Sequence of chain 46.D:
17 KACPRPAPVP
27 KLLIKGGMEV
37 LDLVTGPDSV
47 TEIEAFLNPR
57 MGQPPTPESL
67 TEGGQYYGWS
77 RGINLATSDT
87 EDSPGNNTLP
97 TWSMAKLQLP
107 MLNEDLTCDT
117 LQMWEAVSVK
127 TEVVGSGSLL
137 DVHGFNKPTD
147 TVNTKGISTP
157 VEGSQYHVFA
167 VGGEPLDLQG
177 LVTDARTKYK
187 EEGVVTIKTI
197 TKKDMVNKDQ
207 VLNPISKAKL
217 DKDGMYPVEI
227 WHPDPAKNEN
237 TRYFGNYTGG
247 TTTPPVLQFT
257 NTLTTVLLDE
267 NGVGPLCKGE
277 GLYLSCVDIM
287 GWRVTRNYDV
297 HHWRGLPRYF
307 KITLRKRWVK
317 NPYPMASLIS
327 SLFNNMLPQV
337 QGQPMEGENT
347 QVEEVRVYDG

Sequence of chain 46.E:
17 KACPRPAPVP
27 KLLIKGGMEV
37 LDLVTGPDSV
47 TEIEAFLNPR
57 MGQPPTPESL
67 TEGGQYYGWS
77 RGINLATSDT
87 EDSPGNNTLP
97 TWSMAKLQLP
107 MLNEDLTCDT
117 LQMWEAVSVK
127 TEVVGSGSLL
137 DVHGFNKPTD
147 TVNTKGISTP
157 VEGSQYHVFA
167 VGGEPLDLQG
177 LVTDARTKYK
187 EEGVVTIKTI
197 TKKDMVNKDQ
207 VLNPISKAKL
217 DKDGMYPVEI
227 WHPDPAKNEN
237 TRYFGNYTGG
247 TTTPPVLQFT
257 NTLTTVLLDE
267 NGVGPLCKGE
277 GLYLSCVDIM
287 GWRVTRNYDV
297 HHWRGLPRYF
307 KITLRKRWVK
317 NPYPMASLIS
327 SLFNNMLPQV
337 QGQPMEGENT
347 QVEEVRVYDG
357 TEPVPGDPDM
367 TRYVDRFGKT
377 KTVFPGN

Binding-site contacts:
Ligand atom C4 contacts residue TYR72 of chain 46.D at 3.4 Å (hydrophobic).
Ligand atom O3 contacts residue ASN80 of chain 46.D at 3.8 Å.
Ligand atom C1 contacts residue TYR72 of chain 46.D at 3.8 Å (hydrophobic).
Ligand atom O6 contacts residue ASN93 of chain 46.D at 3.4 Å (h-bond).
Ligand atom O3 contacts residue GLY78 of chain 46.D at 3.8 Å.
Ligand atom C11 contacts residue TYR72 of chain 46.D at 4.0 Å (hydrophobic).
Ligand atom C3 contacts residue HIS298 of chain 46.D at 3.9 Å.
Ligand atom O1A contacts residue TYR72 of chain 46.D at 3.3 Å.
Ligand atom O4 contacts residue HIS298 of chain 46.D at 2.6 Å (h-bond).
Ligand atom O3 contacts residue VAL296 of chain 46.D at 4.3 Å.
Ligand atom C6 contacts residue TYR72 of chain 46.D at 3.8 Å (hydrophobic).
Ligand atom C10 contacts residue TYR72 of chain 46.D at 3.8 Å (hydrophobic).
Ligand atom C4 contacts residue VAL296 of chain 46.D at 4.2 Å (hydrophobic).
Ligand atom O1A contacts residue GLY78 of chain 46.D at 4.1 Å.
Ligand atom C3 contacts residue GLY78 of chain 46.D at 4.0 Å.
Ligand atom O10 contacts residue THR291 of chain 46.D at 3.8 Å.
Ligand atom C3 contacts residue ARG77 of chain 46.D at 3.4 Å.
Ligand atom O4 contacts residue ILE79 of chain 46.D at 4.2 Å.
Ligand atom N5 contacts residue TYR72 of chain 46.D at 3.0 Å (h-bond).
Ligand atom O4 contacts residue TYR72 of chain 46.D at 3.9 Å.
Ligand atom C6 contacts residue ASN93 of chain 46.D at 3.2 Å.
Ligand atom C5 contacts residue TYR72 of chain 46.D at 3.6 Å (hydrophobic).
Ligand atom O4 contacts residue ARG77 of chain 46.D at 4.3 Å.
Ligand atom C11 contacts residue ASP85 of chain 46.E at 3.6 Å.
Ligand atom O1A contacts residue ARG77 of chain 46.D at 2.8 Å (salt-bridge).
Ligand atom O4 contacts residue THR291 of chain 46.D at 4.0 Å.
Ligand atom C4 contacts residue HIS298 of chain 46.D at 3.7 Å.
Ligand atom O4 contacts residue GLY78 of chain 46.D at 3.1 Å (h-bond).
Ligand atom O4 contacts residue VAL296 of chain 46.D at 4.0 Å.
Ligand atom C2 contacts residue ARG77 of chain 46.D at 4.0 Å.
Ligand atom C6 contacts residue THR94 of chain 46.D at 4.2 Å.
Ligand atom C3 contacts residue VAL296 of chain 46.D at 3.5 Å (hydrophobic).
Ligand atom O8 contacts residue ARG77 of chain 46.D at 3.6 Å.
Ligand atom O3 contacts residue ARG77 of chain 46.D at 4.3 Å.
Ligand atom C1 contacts residue ARG77 of chain 46.D at 3.4 Å.
Ligand atom O1B contacts residue TYR72 of chain 46.D at 4.0 Å.
Ligand atom O1B contacts residue ARG77 of chain 46.D at 2.8 Å (salt-bridge).
Ligand atom C4 contacts residue ARG77 of chain 46.D at 4.1 Å.
Ligand atom O8 contacts residue TYR72 of chain 46.D at 3.7 Å.
Ligand atom C4 contacts residue GLY78 of chain 46.D at 3.8 Å.

A small-molecule ligand and the protein it binds are described below.
Small molecule (SMILES): CC(=O)N[C@H]1[C@H]([C@H](O)[C@H](O)CO)O[C@@](O[C@H]2[C@@H](O)[C@@H](CO)O[C@@H](O[C@H]3[C@H](O)[C@@H](O)[C@H](O)O[C@@H]3CO)[C@@H]2O)(C(=O)O)C[C@@H]1O